Sequence of chain 2.B:
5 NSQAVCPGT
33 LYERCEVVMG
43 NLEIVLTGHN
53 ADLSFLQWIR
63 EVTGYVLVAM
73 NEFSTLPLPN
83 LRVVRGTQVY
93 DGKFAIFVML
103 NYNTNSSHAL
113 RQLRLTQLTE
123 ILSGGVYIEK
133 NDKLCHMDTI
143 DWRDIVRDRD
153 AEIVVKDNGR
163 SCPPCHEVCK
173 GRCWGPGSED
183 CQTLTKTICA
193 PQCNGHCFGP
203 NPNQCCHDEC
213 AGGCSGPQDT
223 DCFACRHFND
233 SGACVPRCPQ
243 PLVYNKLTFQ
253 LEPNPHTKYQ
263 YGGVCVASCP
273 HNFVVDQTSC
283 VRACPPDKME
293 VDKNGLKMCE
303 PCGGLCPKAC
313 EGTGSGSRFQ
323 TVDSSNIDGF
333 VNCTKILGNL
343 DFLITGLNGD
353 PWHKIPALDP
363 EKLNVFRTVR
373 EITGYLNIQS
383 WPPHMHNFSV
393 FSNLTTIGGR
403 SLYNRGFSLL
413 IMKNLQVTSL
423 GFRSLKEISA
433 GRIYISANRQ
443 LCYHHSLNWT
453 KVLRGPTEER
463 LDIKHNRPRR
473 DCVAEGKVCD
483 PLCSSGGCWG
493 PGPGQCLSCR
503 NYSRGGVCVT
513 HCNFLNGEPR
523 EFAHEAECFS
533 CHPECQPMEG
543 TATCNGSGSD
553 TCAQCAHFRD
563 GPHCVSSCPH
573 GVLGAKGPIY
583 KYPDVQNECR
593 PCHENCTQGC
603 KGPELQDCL

Binding-site contacts:
Ligand atom O6 contacts residue LEU307 of chain 2.B at 4.3 Å.
Ligand atom C6 contacts residue LEU307 of chain 2.B at 3.5 Å (hydrophobic).
Ligand atom O5 contacts residue LEU307 of chain 2.B at 3.8 Å.
Ligand atom O5 contacts residue ASN334 of chain 2.B at 2.3 Å (h-bond).
Ligand atom C7 contacts residue VAL333 of chain 2.B at 4.4 Å (hydrophobic).
Ligand atom N2 contacts residue VAL333 of chain 2.B at 4.5 Å.
Ligand atom C8 contacts residue VAL333 of chain 2.B at 3.7 Å (hydrophobic).
Ligand atom C1 contacts residue ASN334 of chain 2.B at 1.4 Å.
Ligand atom C8 contacts residue ASN334 of chain 2.B at 4.3 Å.
Ligand atom C4 contacts residue ASN334 of chain 2.B at 4.2 Å.
Ligand atom C2 contacts residue ASN334 of chain 2.B at 2.5 Å.
Ligand atom N2 contacts residue ASN334 of chain 2.B at 2.9 Å (h-bond).
Ligand atom O7 contacts residue ASN334 of chain 2.B at 2.8 Å (h-bond).
Ligand atom C7 contacts residue ASN334 of chain 2.B at 3.1 Å.
Ligand atom C3 contacts residue ASN334 of chain 2.B at 3.8 Å.
Ligand atom C5 contacts residue ASN334 of chain 2.B at 3.6 Å.

A protein and the small-molecule ligand that binds it are described below.
Small molecule (SMILES): CC(=O)N[C@@H]1[C@@H](O)[C@H](O)[C@@H](CO)O[C@H]1O